Binding-site contacts:
Ligand atom O3 contacts residue ARG228 of chain 1.D at 3.0 Å (salt-bridge).
Ligand atom O2 contacts residue GLY98 of chain 1.D at 3.3 Å.
Ligand atom O3 contacts residue GLY227 of chain 1.D at 3.5 Å.
Ligand atom C3 contacts residue TYR12 of chain 1.D at 3.3 Å (hydrophobic).
Ligand atom O2 contacts residue LEU99 of chain 1.D at 3.7 Å.
Ligand atom O2 contacts residue GLY227 of chain 1.D at 3.8 Å.
Ligand atom C3 contacts residue ARG228 of chain 1.D at 4.0 Å.
Ligand atom O4 contacts residue ASP208 of chain 1.D at 2.5 Å (salt-bridge).
Ligand atom O6 contacts residue LEU99 of chain 1.D at 2.9 Å (h-bond).
Ligand atom C6 contacts residue THR15 of chain 1.D at 3.7 Å.
Ligand atom O5 contacts residue LEU99 of chain 1.D at 3.1 Å (h-bond).
Ligand atom O6 contacts residue ASP16 of chain 1.D at 2.3 Å (salt-bridge).
Ligand atom O6 contacts residue ASN14 of chain 1.D at 3.5 Å.
Ligand atom O6 contacts residue ALA207 of chain 1.D at 3.5 Å.
Ligand atom C6 contacts residue TYR12 of chain 1.D at 3.5 Å (hydrophobic).
Ligand atom C6 contacts residue ASP208 of chain 1.D at 3.7 Å.
Ligand atom C6 contacts residue LEU99 of chain 1.D at 3.9 Å (hydrophobic).
Ligand atom O6 contacts residue GLY98 of chain 1.D at 3.4 Å.
Ligand atom C6 contacts residue LEU99 of chain 1.D at 4.0 Å (hydrophobic).
Ligand atom O2 contacts residue ARG228 of chain 1.D at 3.5 Å (salt-bridge).
Ligand atom O4 contacts residue ARG228 of chain 1.D at 3.2 Å (salt-bridge).
Ligand atom C6 contacts residue TYR100 of chain 1.D at 3.5 Å (hydrophobic).
Ligand atom C2 contacts residue TYR12 of chain 1.D at 3.9 Å (hydrophobic).
Ligand atom O4 contacts residue TYR12 of chain 1.D at 3.3 Å (h-bond).
Ligand atom C6 contacts residue ALA207 of chain 1.D at 3.9 Å (hydrophobic).
Ligand atom O6 contacts residue THR15 of chain 1.D at 2.7 Å (h-bond).
Ligand atom C4 contacts residue ARG228 of chain 1.D at 3.8 Å.
Ligand atom C2 contacts residue ASP16 of chain 1.D at 3.9 Å.
Ligand atom C6 contacts residue ASP16 of chain 1.D at 3.6 Å.
Ligand atom C4 contacts residue GLY227 of chain 1.D at 3.9 Å.
Ligand atom O4 contacts residue THR15 of chain 1.D at 3.3 Å (h-bond).
Ligand atom O6 contacts residue TYR100 of chain 1.D at 2.9 Å (h-bond).
Ligand atom O4 contacts residue GLY227 of chain 1.D at 3.9 Å.
Ligand atom O3 contacts residue TYR12 of chain 1.D at 2.8 Å (h-bond).
Ligand atom O4 contacts residue ASN14 of chain 1.D at 3.2 Å (h-bond).
Ligand atom C1 contacts residue LEU99 of chain 1.D at 3.8 Å (hydrophobic).
Ligand atom O2 contacts residue ASP16 of chain 1.D at 2.9 Å (salt-bridge).
Ligand atom C4 contacts residue ASP208 of chain 1.D at 3.5 Å.
Ligand atom O4 contacts residue PRO13 of chain 1.D at 2.8 Å (h-bond).
Ligand atom O6 contacts residue ASP208 of chain 1.D at 3.2 Å (salt-bridge).

A protein and the small-molecule ligand that binds it are described below.
Small molecule (SMILES): CO[C@H]1O[C@H](CO[C@H]2O[C@H](CO)[C@@H](O)[C@H](O)[C@@H]2O)[C@@H](O)[C@H](O[C@H]2O[C@H](CO)[C@@H](O)[C@H](O)[C@@H]2O)[C@@H]1O

Sequence of chain 1.D:
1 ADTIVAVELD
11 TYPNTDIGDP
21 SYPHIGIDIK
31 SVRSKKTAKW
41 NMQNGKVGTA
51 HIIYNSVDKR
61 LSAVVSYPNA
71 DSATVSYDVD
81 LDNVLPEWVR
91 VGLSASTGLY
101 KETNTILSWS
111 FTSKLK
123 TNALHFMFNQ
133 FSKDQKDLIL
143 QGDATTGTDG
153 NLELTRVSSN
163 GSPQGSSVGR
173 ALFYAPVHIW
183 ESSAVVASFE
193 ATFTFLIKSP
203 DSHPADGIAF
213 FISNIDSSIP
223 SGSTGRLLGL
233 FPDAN